Sequence of chain 1.B:
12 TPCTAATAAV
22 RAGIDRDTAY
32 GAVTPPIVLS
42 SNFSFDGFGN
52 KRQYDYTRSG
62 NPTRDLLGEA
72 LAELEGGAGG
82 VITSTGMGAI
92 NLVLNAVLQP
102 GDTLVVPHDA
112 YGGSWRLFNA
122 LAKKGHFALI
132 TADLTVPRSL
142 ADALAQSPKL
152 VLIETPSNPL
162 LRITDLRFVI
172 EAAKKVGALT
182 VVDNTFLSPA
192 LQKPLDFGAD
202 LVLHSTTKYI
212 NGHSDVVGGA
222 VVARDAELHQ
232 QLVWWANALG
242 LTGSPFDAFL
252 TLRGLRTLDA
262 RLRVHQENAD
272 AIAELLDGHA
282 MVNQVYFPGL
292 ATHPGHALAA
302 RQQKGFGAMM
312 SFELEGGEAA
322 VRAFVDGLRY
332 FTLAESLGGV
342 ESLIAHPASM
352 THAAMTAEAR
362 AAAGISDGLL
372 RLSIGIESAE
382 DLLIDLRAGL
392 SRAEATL

Binding-site contacts:
Ligand atom C contacts residue SER60 of chain 1.C at 3.6 Å.
Ligand atom CA contacts residue GLU336 of chain 1.B at 3.7 Å.
Ligand atom O contacts residue ASN238 of chain 1.C at 3.8 Å.
Ligand atom C contacts residue TYR112 of chain 1.B at 4.2 Å (hydrophobic).
Ligand atom O contacts residue ARG59 of chain 1.C at 2.7 Å (salt-bridge).
Ligand atom CA contacts residue SER60 of chain 1.C at 3.6 Å.
Ligand atom OXT contacts residue ARG117 of chain 1.B at 3.0 Å (salt-bridge).
Ligand atom CB contacts residue GLU336 of chain 1.B at 3.5 Å.
Ligand atom OXT contacts residue ASN238 of chain 1.C at 3.5 Å (h-bond).
Ligand atom N contacts residue SER60 of chain 1.C at 4.3 Å.
Ligand atom N contacts residue GLU336 of chain 1.B at 3.0 Å (salt-bridge).
Ligand atom O contacts residue SER60 of chain 1.C at 4.0 Å.
Ligand atom CA contacts residue TYR112 of chain 1.B at 4.5 Å (hydrophobic).
Ligand atom C contacts residue ARG59 of chain 1.C at 3.8 Å.
Ligand atom CB contacts residue TYR112 of chain 1.B at 3.6 Å (hydrophobic).
Ligand atom SG contacts residue TYR112 of chain 1.B at 3.5 Å (h-bond).
Ligand atom CB contacts residue TYR57 of chain 1.C at 3.8 Å (hydrophobic).
Ligand atom SG contacts residue 0JO1 of chain 1.G at 3.8 Å.
Ligand atom CB contacts residue 0JO1 of chain 1.G at 4.0 Å.
Ligand atom C contacts residue ASN238 of chain 1.C at 4.0 Å.
Ligand atom SG contacts residue GLU336 of chain 1.B at 3.4 Å (salt-bridge).
Ligand atom CB contacts residue ARG59 of chain 1.C at 4.2 Å.
Ligand atom N contacts residue ASP56 of chain 1.C at 3.5 Å (salt-bridge).
Ligand atom CA contacts residue TYR57 of chain 1.C at 4.1 Å (hydrophobic).
Ligand atom C contacts residue ARG117 of chain 1.B at 3.8 Å.
Ligand atom SG contacts residue THR352 of chain 1.B at 3.9 Å.
Ligand atom O contacts residue TYR112 of chain 1.B at 3.5 Å (h-bond).
Ligand atom O contacts residue ARG117 of chain 1.B at 3.0 Å (salt-bridge).
Ligand atom OXT contacts residue SER60 of chain 1.C at 3.9 Å.

This protein binds this small molecule.
Small molecule (SMILES): N[C@@H](CS)C(=O)O

Sequence of chain 1.C:
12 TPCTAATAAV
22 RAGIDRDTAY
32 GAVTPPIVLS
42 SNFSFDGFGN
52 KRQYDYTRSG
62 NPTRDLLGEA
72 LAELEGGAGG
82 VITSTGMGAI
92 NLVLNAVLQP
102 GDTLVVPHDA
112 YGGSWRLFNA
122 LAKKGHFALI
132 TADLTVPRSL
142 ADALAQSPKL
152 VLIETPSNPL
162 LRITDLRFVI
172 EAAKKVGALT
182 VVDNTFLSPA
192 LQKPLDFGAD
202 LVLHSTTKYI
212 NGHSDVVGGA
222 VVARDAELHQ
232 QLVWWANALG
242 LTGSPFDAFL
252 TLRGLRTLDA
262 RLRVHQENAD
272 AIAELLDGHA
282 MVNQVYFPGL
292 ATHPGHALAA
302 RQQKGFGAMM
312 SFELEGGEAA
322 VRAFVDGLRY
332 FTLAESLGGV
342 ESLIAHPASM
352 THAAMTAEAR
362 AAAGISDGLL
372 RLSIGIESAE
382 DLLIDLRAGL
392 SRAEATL